A protein and the small-molecule ligand that binds it are described below.
Small molecule (SMILES): Nc1nc2c(ncn2[C@@H]2O[C@H](CO[P](=O)(O)O[P](=O)(O)NP(=O)(O)O)[C@@H](O)[C@H]2O)c(=O)[nH]1

Sequence of chain 1.A:
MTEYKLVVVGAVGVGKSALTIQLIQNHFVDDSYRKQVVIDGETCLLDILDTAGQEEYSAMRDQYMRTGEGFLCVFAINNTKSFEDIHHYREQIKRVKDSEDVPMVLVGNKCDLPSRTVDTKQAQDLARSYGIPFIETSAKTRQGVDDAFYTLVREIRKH

Binding-site contacts:
Ligand atom O4' contacts residue LYS117 of chain 1.A at 3.2 Å (salt-bridge).
Ligand atom PB contacts residue MG1 of chain 1.H at 3.3 Å.
Ligand atom N7 contacts residue ALA18 of chain 1.A at 3.6 Å.
Ligand atom N2 contacts residue ASP119 of chain 1.A at 2.9 Å (salt-bridge).
Ligand atom O1G contacts residue LYS16 of chain 1.A at 2.7 Å (salt-bridge).
Ligand atom O1B contacts residue GLY13 of chain 1.A at 3.6 Å.
Ligand atom O2' contacts residue ASP30 of chain 1.A at 3.1 Å (salt-bridge).
Ligand atom O1G contacts residue GLY13 of chain 1.A at 3.5 Å (h-bond).
Ligand atom O3A contacts residue GLY15 of chain 1.A at 3.1 Å (h-bond).
Ligand atom N1 contacts residue LYS117 of chain 1.A at 3.6 Å.
Ligand atom C6 contacts residue LYS117 of chain 1.A at 3.5 Å.
Ligand atom N3B contacts residue MG1 of chain 1.H at 3.4 Å.
Ligand atom O1B contacts residue GLY15 of chain 1.A at 2.9 Å (h-bond).
Ligand atom O2G contacts residue MG1 of chain 1.H at 2.1 Å.
Ligand atom N3B contacts residue GLY13 of chain 1.A at 3.2 Å (h-bond).
Ligand atom O2A contacts residue GLY15 of chain 1.A at 3.6 Å.
Ligand atom O1G contacts residue VAL12 of chain 1.A at 3.4 Å.
Ligand atom O6 contacts residue ASP119 of chain 1.A at 3.6 Å (salt-bridge).
Ligand atom N1 contacts residue ASP119 of chain 1.A at 3.0 Å (salt-bridge).
Ligand atom PG contacts residue LYS16 of chain 1.A at 3.7 Å.
Ligand atom O6 contacts residue SER145 of chain 1.A at 3.4 Å.
Ligand atom O6 contacts residue ASN116 of chain 1.A at 3.2 Å (h-bond).
Ligand atom O1G contacts residue GLY60 of chain 1.A at 3.0 Å (h-bond).
Ligand atom PB contacts residue LYS16 of chain 1.A at 3.6 Å.
Ligand atom O6 contacts residue ALA146 of chain 1.A at 2.7 Å (h-bond).
Ligand atom N7 contacts residue ALA146 of chain 1.A at 3.6 Å.
Ligand atom O2A contacts residue SER17 of chain 1.A at 3.5 Å.
Ligand atom O2B contacts residue MG1 of chain 1.H at 2.1 Å.
Ligand atom C8 contacts residue ALA18 of chain 1.A at 3.5 Å (hydrophobic).
Ligand atom O1B contacts residue LYS16 of chain 1.A at 2.9 Å (salt-bridge).
Ligand atom PG contacts residue MG1 of chain 1.H at 3.3 Å.
Ligand atom O6 contacts residue LYS147 of chain 1.A at 3.5 Å (salt-bridge).
Ligand atom N7 contacts residue ASN116 of chain 1.A at 3.2 Å (h-bond).
Ligand atom O1B contacts residue VAL14 of chain 1.A at 3.2 Å (h-bond).
Ligand atom O2A contacts residue ALA18 of chain 1.A at 2.8 Å (h-bond).
Ligand atom O6 contacts residue LYS117 of chain 1.A at 3.3 Å.
Ligand atom O2' contacts residue PHE28 of chain 1.A at 3.4 Å.
Ligand atom C5' contacts residue GLY13 of chain 1.A at 3.6 Å.
Ligand atom O2B contacts residue SER17 of chain 1.A at 3.0 Å (h-bond).
Ligand atom O3' contacts residue ASP30 of chain 1.A at 2.9 Å (salt-bridge).

Sequence of chain 1.B:
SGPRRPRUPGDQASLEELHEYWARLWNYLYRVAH